Sequence of chain 1.D:
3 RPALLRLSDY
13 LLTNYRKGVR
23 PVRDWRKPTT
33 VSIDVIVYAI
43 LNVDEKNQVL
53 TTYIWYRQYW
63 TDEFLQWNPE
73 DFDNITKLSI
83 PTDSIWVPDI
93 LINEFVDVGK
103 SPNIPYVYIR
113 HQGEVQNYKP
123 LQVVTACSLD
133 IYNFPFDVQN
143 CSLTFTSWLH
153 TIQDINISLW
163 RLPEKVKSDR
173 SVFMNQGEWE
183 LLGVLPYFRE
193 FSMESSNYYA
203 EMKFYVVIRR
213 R

Binding-site contacts:
Ligand atom N2 contacts residue ILE154 of chain 1.D at 4.1 Å.
Ligand atom O4 contacts residue PHE190 of chain 1.D at 4.1 Å.
Ligand atom C4 contacts residue ASN158 of chain 1.D at 4.2 Å.
Ligand atom O7 contacts residue ASN158 of chain 1.D at 2.8 Å (h-bond).
Ligand atom O5 contacts residue ASN158 of chain 1.D at 2.4 Å (h-bond).
Ligand atom C5 contacts residue PHE190 of chain 1.D at 3.7 Å (hydrophobic).
Ligand atom C8 contacts residue ILE154 of chain 1.D at 4.0 Å (hydrophobic).
Ligand atom C1 contacts residue PHE190 of chain 1.D at 4.0 Å (hydrophobic).
Ligand atom O6 contacts residue ILE159 of chain 1.D at 4.4 Å.
Ligand atom O5 contacts residue SER160 of chain 1.D at 3.8 Å.
Ligand atom C3 contacts residue ASN158 of chain 1.D at 3.8 Å.
Ligand atom C7 contacts residue ILE154 of chain 1.D at 4.3 Å (hydrophobic).
Ligand atom C6 contacts residue SER160 of chain 1.D at 3.9 Å.
Ligand atom C5 contacts residue ILE159 of chain 1.D at 4.3 Å (hydrophobic).
Ligand atom O6 contacts residue SER160 of chain 1.D at 3.0 Å (h-bond).
Ligand atom C4 contacts residue PHE190 of chain 1.D at 4.4 Å (hydrophobic).
Ligand atom C7 contacts residue ASN158 of chain 1.D at 3.1 Å.
Ligand atom C8 contacts residue ASN158 of chain 1.D at 4.3 Å.
Ligand atom C8 contacts residue PHE190 of chain 1.D at 4.2 Å (hydrophobic).
Ligand atom C1 contacts residue ASN158 of chain 1.D at 1.4 Å.
Ligand atom C5 contacts residue ASN158 of chain 1.D at 3.7 Å.
Ligand atom C2 contacts residue ASN158 of chain 1.D at 2.5 Å.
Ligand atom O5 contacts residue PHE190 of chain 1.D at 4.2 Å.
Ligand atom O7 contacts residue PRO30 of chain 1.D at 4.4 Å.
Ligand atom C3 contacts residue PHE190 of chain 1.D at 4.4 Å (hydrophobic).
Ligand atom C6 contacts residue ILE159 of chain 1.D at 4.0 Å (hydrophobic).
Ligand atom O5 contacts residue ILE159 of chain 1.D at 3.8 Å.
Ligand atom N2 contacts residue ASN158 of chain 1.D at 2.9 Å (h-bond).

The protein below binds the small molecule below.
Small molecule (SMILES): CC(=O)N[C@H]1[C@H](O[C@H]2[C@H](O)[C@@H](NC(C)=O)CO[C@@H]2CO)O[C@H](CO)[C@@H](O)[C@@H]1O